Sequence of chain 1.D:
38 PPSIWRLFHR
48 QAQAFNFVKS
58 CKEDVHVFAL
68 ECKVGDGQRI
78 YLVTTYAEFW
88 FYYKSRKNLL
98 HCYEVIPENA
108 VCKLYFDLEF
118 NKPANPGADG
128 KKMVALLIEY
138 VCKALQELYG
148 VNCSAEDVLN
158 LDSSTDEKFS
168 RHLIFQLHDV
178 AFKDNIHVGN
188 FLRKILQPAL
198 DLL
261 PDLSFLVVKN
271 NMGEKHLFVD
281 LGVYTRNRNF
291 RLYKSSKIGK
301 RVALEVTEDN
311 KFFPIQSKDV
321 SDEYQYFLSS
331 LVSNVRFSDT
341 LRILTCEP

Binding-site contacts:
Ligand atom PA contacts residue LYS297 of chain 1.D at 3.4 Å.
Ligand atom O2A contacts residue ASP114 of chain 1.D at 3.5 Å (salt-bridge).
Ligand atom O5' contacts residue DDG13 of chain 1.F at 3.3 Å.
Ligand atom O4' contacts residue ARG288 of chain 1.D at 3.4 Å (salt-bridge).
Ligand atom PG contacts residue CA1 of chain 1.J at 3.5 Å.
Ligand atom C2 contacts residue ARG76 of chain 1.D at 3.6 Å.
Ligand atom PG contacts residue LYS165 of chain 1.D at 3.4 Å.
Ligand atom N6 contacts residue DDG13 of chain 1.F at 3.2 Å (h-bond).
Ligand atom O3G contacts residue ARG291 of chain 1.D at 3.5 Å (salt-bridge).
Ligand atom C6 contacts residue DDG13 of chain 1.F at 3.3 Å.
Ligand atom O1B contacts residue ARG291 of chain 1.D at 3.1 Å (salt-bridge).
Ligand atom N1 contacts residue DDG13 of chain 1.F at 3.4 Å (h-bond).
Ligand atom O2G contacts residue GLU116 of chain 1.D at 3.0 Å (salt-bridge).
Ligand atom PB contacts residue CA1 of chain 1.J at 3.4 Å.
Ligand atom O2G contacts residue SER167 of chain 1.D at 3.4 Å (h-bond).
Ligand atom O1G contacts residue LYS165 of chain 1.D at 3.0 Å (salt-bridge).
Ligand atom N3 contacts residue ARG76 of chain 1.D at 3.4 Å (salt-bridge).
Ligand atom C1' contacts residue ASN289 of chain 1.D at 3.3 Å.
Ligand atom O2B contacts residue ASP114 of chain 1.D at 3.1 Å (salt-bridge).
Ligand atom O2A contacts residue GLU116 of chain 1.D at 2.9 Å (salt-bridge).
Ligand atom O1A contacts residue DDG13 of chain 1.F at 3.5 Å.
Ligand atom O2G contacts residue CA1 of chain 1.J at 2.3 Å.
Ligand atom O3A contacts residue LYS297 of chain 1.D at 2.9 Å (salt-bridge).
Ligand atom O1A contacts residue LYS297 of chain 1.D at 2.8 Å (salt-bridge).
Ligand atom O3G contacts residue SER167 of chain 1.D at 2.4 Å (h-bond).
Ligand atom C4 contacts residue ARG76 of chain 1.D at 3.4 Å.
Ligand atom C2' contacts residue ASN289 of chain 1.D at 3.2 Å.
Ligand atom O3B contacts residue LYS297 of chain 1.D at 3.5 Å.
Ligand atom O3B contacts residue ARG291 of chain 1.D at 3.1 Å (salt-bridge).
Ligand atom N6 contacts residue DT3 of chain 1.E at 2.9 Å (h-bond).
Ligand atom O2G contacts residue LYS165 of chain 1.D at 2.5 Å (salt-bridge).
Ligand atom C2 contacts residue DT3 of chain 1.E at 3.5 Å.
Ligand atom PA contacts residue CA1 of chain 1.J at 3.4 Å.
Ligand atom O2B contacts residue CA1 of chain 1.J at 2.3 Å.
Ligand atom N1 contacts residue DT3 of chain 1.E at 2.8 Å (h-bond).
Ligand atom PG contacts residue SER167 of chain 1.D at 3.4 Å.
Ligand atom O3' contacts residue ARG291 of chain 1.D at 3.0 Å (salt-bridge).
Ligand atom O1G contacts residue LYS297 of chain 1.D at 3.1 Å.
Ligand atom O2B contacts residue HIS169 of chain 1.D at 2.9 Å (h-bond).
Ligand atom O2A contacts residue CA1 of chain 1.J at 2.1 Å.

This small molecule binds to this protein.
Small molecule (SMILES): Nc1ncnc2c1ncn2[C@H]1C[C@H](O)[C@@H](CO[P](=O)(O)O[P](=O)(O)OP(=O)(O)O)O1